Sequence of chain 1.E:
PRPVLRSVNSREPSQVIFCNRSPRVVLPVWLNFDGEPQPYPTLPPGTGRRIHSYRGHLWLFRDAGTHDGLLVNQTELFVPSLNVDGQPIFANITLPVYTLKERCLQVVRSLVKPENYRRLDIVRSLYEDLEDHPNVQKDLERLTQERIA

Binding-site contacts:
Ligand atom CG contacts residue TRP67 of chain 1.E at 3.6 Å (hydrophobic).
Ligand atom CD contacts residue TYR48 of chain 1.E at 3.6 Å (hydrophobic).
Ligand atom CB contacts residue ASN17 of chain 1.E at 3.7 Å.
Ligand atom CE contacts residue ARG19 of chain 1.E at 3.4 Å.
Ligand atom CD contacts residue HIS65 of chain 1.E at 3.5 Å.
Ligand atom CB contacts residue TRP67 of chain 1.E at 3.4 Å (hydrophobic).
Ligand atom CB contacts residue TYR62 of chain 1.E at 3.3 Å (hydrophobic).
Ligand atom OD1 contacts residue SER61 of chain 1.E at 2.5 Å (h-bond).
Ligand atom CD1 contacts residue ASN17 of chain 1.E at 2.8 Å.
Ligand atom NE2 contacts residue ILE59 of chain 1.E at 2.9 Å.
Ligand atom CG contacts residue ASN17 of chain 1.E at 3.6 Å.
Ligand atom CA contacts residue TYR48 of chain 1.E at 3.6 Å (hydrophobic).
Ligand atom O contacts residue ILE59 of chain 1.E at 3.5 Å.
Ligand atom N contacts residue HIS60 of chain 1.E at 3.0 Å (h-bond).
Ligand atom CG contacts residue TRP38 of chain 1.E at 3.7 Å (hydrophobic).
Ligand atom CE1 contacts residue ARG57 of chain 1.E at 3.2 Å.
Ligand atom C contacts residue TYR48 of chain 1.E at 3.3 Å (hydrophobic).
Ligand atom O contacts residue TYR48 of chain 1.E at 2.4 Å (h-bond).
Ligand atom O contacts residue HIS65 of chain 1.E at 3.5 Å.
Ligand atom CB contacts residue TYR48 of chain 1.E at 3.6 Å (hydrophobic).
Ligand atom O contacts residue TYR62 of chain 1.E at 3.5 Å.
Ligand atom CA contacts residue HIS60 of chain 1.E at 3.2 Å.
Ligand atom CG contacts residue HIS65 of chain 1.E at 3.4 Å.
Ligand atom CA contacts residue ASN17 of chain 1.E at 3.4 Å.
Ligand atom CE1 contacts residue PRO49 of chain 1.E at 3.5 Å (hydrophobic).
Ligand atom ND1 contacts residue ARG57 of chain 1.E at 3.3 Å.
Ligand atom CE1 contacts residue ASN17 of chain 1.E at 3.6 Å.
Ligand atom CD2 contacts residue ILE59 of chain 1.E at 3.0 Å (hydrophobic).
Ligand atom N contacts residue TYR48 of chain 1.E at 3.5 Å (h-bond).
Ligand atom CG contacts residue SER61 of chain 1.E at 3.4 Å.
Ligand atom O contacts residue PHE41 of chain 1.E at 3.7 Å.
Ligand atom CD contacts residue TRP38 of chain 1.E at 3.3 Å (hydrophobic).
Ligand atom OD1 contacts residue TYR62 of chain 1.E at 3.7 Å.
Ligand atom O contacts residue ASN17 of chain 1.E at 3.8 Å.
Ligand atom CB contacts residue HIS60 of chain 1.E at 3.7 Å.
Ligand atom CB contacts residue TRP38 of chain 1.E at 3.6 Å (hydrophobic).
Ligand atom OD1 contacts residue HIS65 of chain 1.E at 2.6 Å (h-bond).
Ligand atom C contacts residue HIS60 of chain 1.E at 3.6 Å.
Ligand atom CB contacts residue PHE41 of chain 1.E at 3.4 Å (hydrophobic).
Ligand atom O contacts residue HIS60 of chain 1.E at 2.9 Å (h-bond).

A protein and the small-molecule ligand that binds it are described below.
Small molecule (SMILES): CSCC[C@H](NC(=O)[C@H](Cc1ccc(O)cc1)NC(=O)[C@@H](N)Cc1ccc(O)cc1)C(=O)N[C@@H](C)C(=O)N1C[C@H](O)C[C@H]1C(=O)N[C@@H](CCC(=O)O)C(=O)N[C@H](C=O)CC1=NC=NC1